This protein binds this small molecule.
Small molecule (SMILES): CC(=O)N[C@@H]1[C@@H](O)[C@H](O)[C@@H](CO)O[C@H]1O

Sequence of chain 2.D:
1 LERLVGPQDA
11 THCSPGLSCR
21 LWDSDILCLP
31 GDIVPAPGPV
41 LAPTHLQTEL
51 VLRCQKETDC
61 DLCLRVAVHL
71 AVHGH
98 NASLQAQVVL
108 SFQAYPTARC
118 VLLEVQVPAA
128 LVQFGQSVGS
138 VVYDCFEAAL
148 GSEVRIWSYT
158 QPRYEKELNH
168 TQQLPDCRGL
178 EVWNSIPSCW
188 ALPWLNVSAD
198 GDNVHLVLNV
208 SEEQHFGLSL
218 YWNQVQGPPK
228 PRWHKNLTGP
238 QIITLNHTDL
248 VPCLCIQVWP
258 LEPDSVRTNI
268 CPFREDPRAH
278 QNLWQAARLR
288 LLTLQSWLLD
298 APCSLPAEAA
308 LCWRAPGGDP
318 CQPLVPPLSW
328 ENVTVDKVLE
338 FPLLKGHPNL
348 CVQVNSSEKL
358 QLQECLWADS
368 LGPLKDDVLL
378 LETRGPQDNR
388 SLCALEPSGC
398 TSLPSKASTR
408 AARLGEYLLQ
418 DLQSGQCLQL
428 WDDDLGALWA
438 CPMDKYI

Binding-site contacts:
Ligand atom O7 contacts residue ASN206 of chain 2.D at 3.3 Å (h-bond).
Ligand atom O5 contacts residue ASN206 of chain 2.D at 2.3 Å (h-bond).
Ligand atom C8 contacts residue ASN206 of chain 2.D at 4.0 Å.
Ligand atom C2 contacts residue ASN206 of chain 2.D at 2.5 Å.
Ligand atom C7 contacts residue ASN206 of chain 2.D at 3.3 Å.
Ligand atom C1 contacts residue ASN206 of chain 2.D at 1.4 Å.
Ligand atom C3 contacts residue ASN206 of chain 2.D at 3.8 Å.
Ligand atom C5 contacts residue ASN206 of chain 2.D at 3.7 Å.
Ligand atom C4 contacts residue ASN206 of chain 2.D at 4.2 Å.
Ligand atom C8 contacts residue TRP191 of chain 2.D at 3.5 Å (hydrophobic).
Ligand atom N2 contacts residue ASN206 of chain 2.D at 2.9 Å (h-bond).